Sequence of chain 1.A:
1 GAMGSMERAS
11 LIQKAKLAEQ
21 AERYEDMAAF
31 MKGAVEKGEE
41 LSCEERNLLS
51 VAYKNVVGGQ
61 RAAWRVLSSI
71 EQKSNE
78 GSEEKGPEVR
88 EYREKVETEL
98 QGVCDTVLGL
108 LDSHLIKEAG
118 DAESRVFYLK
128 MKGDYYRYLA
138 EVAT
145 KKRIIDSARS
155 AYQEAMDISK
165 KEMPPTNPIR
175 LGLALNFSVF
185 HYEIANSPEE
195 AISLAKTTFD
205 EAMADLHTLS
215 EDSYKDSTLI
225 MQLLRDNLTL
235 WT

Binding-site contacts:
Ligand atom OG contacts residue GLU187 of chain 1.A at 2.6 Å (salt-bridge).
Ligand atom CA contacts residue LEU179 of chain 1.A at 3.6 Å (hydrophobic).
Ligand atom N contacts residue LEU234 of chain 1.A at 3.8 Å.
Ligand atom O contacts residue VAL183 of chain 1.A at 3.3 Å.
Ligand atom OG contacts residue ASN180 of chain 1.A at 3.0 Å (h-bond).
Ligand atom C contacts residue ASN231 of chain 1.A at 3.6 Å.
Ligand atom OG contacts residue LYS127 of chain 1.A at 3.8 Å.
Ligand atom C contacts residue LEU179 of chain 1.A at 3.5 Å (hydrophobic).
Ligand atom CB contacts residue ASN231 of chain 1.A at 3.7 Å.
Ligand atom CB contacts residue ASN180 of chain 1.A at 3.5 Å.
Ligand atom N contacts residue LEU179 of chain 1.A at 3.4 Å.
Ligand atom C contacts residue ASN231 of chain 1.A at 3.8 Å.
Ligand atom CA contacts residue ASN231 of chain 1.A at 3.5 Å.
Ligand atom CA contacts residue ASN231 of chain 1.A at 3.7 Å.
Ligand atom OG contacts residue TRP235 of chain 1.A at 2.9 Å (h-bond).
Ligand atom O contacts residue ASN231 of chain 1.A at 2.8 Å (h-bond).
Ligand atom O3P contacts residue ARG61 of chain 1.A at 3.0 Å (salt-bridge).
Ligand atom O3P contacts residue ARG134 of chain 1.A at 2.8 Å (salt-bridge).
Ligand atom O1P contacts residue ARG61 of chain 1.A at 3.0 Å (salt-bridge).
Ligand atom CZ contacts residue LEU227 of chain 1.A at 3.6 Å (hydrophobic).
Ligand atom N contacts residue ASN180 of chain 1.A at 2.8 Å (h-bond).
Ligand atom N contacts residue GLU187 of chain 1.A at 3.9 Å.
Ligand atom P contacts residue ARG134 of chain 1.A at 3.8 Å.
Ligand atom C contacts residue ASN180 of chain 1.A at 3.6 Å.
Ligand atom O2P contacts residue ARG134 of chain 1.A at 2.9 Å (salt-bridge).
Ligand atom NH2 contacts residue LEU227 of chain 1.A at 3.8 Å.
Ligand atom CB contacts residue GLU187 of chain 1.A at 3.4 Å.
Ligand atom N contacts residue ASN231 of chain 1.A at 2.8 Å (h-bond).
Ligand atom CA contacts residue ASN180 of chain 1.A at 3.6 Å.
Ligand atom CA contacts residue ASN180 of chain 1.A at 3.5 Å.
Ligand atom OG contacts residue LEU179 of chain 1.A at 3.8 Å.
Ligand atom O contacts residue LEU179 of chain 1.A at 3.9 Å.
Ligand atom NH1 contacts residue LEU227 of chain 1.A at 3.7 Å.
Ligand atom CD contacts residue LEU227 of chain 1.A at 3.9 Å (hydrophobic).
Ligand atom OG contacts residue TYR186 of chain 1.A at 3.9 Å.
Ligand atom O2P contacts residue TYR135 of chain 1.A at 2.7 Å (h-bond).
Ligand atom P contacts residue ARG61 of chain 1.A at 3.7 Å.
Ligand atom OG contacts residue GLY176 of chain 1.A at 2.9 Å (h-bond).
Ligand atom O contacts residue LEU179 of chain 1.A at 3.6 Å.
Ligand atom CB contacts residue ASN180 of chain 1.A at 3.3 Å.

A protein and the small-molecule ligand that binds it are described below.
Small molecule (SMILES): NC(=[NH2+])NCCC[C@H](NC(=O)[C@@H](N)CO)C(=O)N[C@@H](COP(=O)(O)O)C(=O)N[C@@H](CO)C(=O)N1CCC[C@H]1C=O